Binding-site contacts:
Ligand atom C1 contacts residue LEU196 of chain 1.A at 4.0 Å (hydrophobic).
Ligand atom C6 contacts residue GOL1 of chain 1.D at 3.8 Å.
Ligand atom C3 contacts residue VAL120 of chain 1.A at 3.9 Å (hydrophobic).
Ligand atom O1 contacts residue ZN1 of chain 1.B at 4.1 Å.
Ligand atom F contacts residue GLN91 of chain 1.A at 3.6 Å.
Ligand atom N2 contacts residue THR197 of chain 1.A at 2.8 Å (h-bond).
Ligand atom C2 contacts residue LEU196 of chain 1.A at 3.9 Å (hydrophobic).
Ligand atom O2 contacts residue ZN1 of chain 1.B at 3.0 Å.
Ligand atom C6 contacts residue LEU196 of chain 1.A at 4.1 Å (hydrophobic).
Ligand atom F contacts residue VAL120 of chain 1.A at 3.7 Å.
Ligand atom C5 contacts residue LEU196 of chain 1.A at 3.9 Å (hydrophobic).
Ligand atom C3 contacts residue LEU196 of chain 1.A at 3.9 Å (hydrophobic).
Ligand atom N2 contacts residue HIS93 of chain 1.A at 3.3 Å (h-bond).
Ligand atom O2 contacts residue HIS118 of chain 1.A at 3.5 Å (h-bond).
Ligand atom C3 contacts residue HIS93 of chain 1.A at 4.0 Å.
Ligand atom O1 contacts residue SER195 of chain 1.A at 4.1 Å.
Ligand atom C4 contacts residue HIS93 of chain 1.A at 4.1 Å.
Ligand atom S contacts residue HIS93 of chain 1.A at 3.9 Å.
Ligand atom C4 contacts residue ZN1 of chain 1.B at 4.1 Å.
Ligand atom S contacts residue HIS118 of chain 1.A at 4.0 Å.
Ligand atom C4 contacts residue LEU196 of chain 1.A at 4.0 Å (hydrophobic).
Ligand atom O1 contacts residue THR197 of chain 1.A at 3.0 Å (h-bond).
Ligand atom O2 contacts residue TRP207 of chain 1.A at 4.1 Å.
Ligand atom C2 contacts residue GLN91 of chain 1.A at 4.1 Å.
Ligand atom O2 contacts residue HIS93 of chain 1.A at 3.3 Å.
Ligand atom C2 contacts residue GOL1 of chain 1.D at 4.1 Å.
Ligand atom F contacts residue PHE129 of chain 1.A at 3.3 Å.
Ligand atom S contacts residue ZN1 of chain 1.B at 3.0 Å.
Ligand atom N2 contacts residue ZN1 of chain 1.B at 2.0 Å.
Ligand atom C5 contacts residue THR198 of chain 1.A at 3.4 Å.
Ligand atom S contacts residue THR197 of chain 1.A at 3.9 Å.
Ligand atom C6 contacts residue THR198 of chain 1.A at 3.2 Å.
Ligand atom N2 contacts residue GLU105 of chain 1.A at 4.2 Å.
Ligand atom O2 contacts residue VAL141 of chain 1.A at 3.9 Å.
Ligand atom N2 contacts residue HIS118 of chain 1.A at 3.4 Å (h-bond).
Ligand atom O1 contacts residue LEU196 of chain 1.A at 3.3 Å.
Ligand atom O2 contacts residue VAL120 of chain 1.A at 3.8 Å.
Ligand atom C1 contacts residue GOL1 of chain 1.D at 3.9 Å.
Ligand atom O1 contacts residue TRP207 of chain 1.A at 3.6 Å.
Ligand atom N2 contacts residue HIS95 of chain 1.A at 3.3 Å (h-bond).

Sequence of chain 1.A:
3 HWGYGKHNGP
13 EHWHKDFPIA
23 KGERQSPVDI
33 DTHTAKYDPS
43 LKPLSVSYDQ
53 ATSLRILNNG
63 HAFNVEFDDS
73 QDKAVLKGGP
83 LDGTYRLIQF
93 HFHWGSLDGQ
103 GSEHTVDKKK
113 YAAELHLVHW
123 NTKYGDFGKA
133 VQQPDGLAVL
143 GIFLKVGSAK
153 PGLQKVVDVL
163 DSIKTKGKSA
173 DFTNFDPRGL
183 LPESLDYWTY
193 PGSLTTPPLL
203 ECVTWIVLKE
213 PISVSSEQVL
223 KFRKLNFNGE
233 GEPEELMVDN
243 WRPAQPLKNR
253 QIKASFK

The protein below binds the small molecule below.
Small molecule (SMILES): NS(=O)(=O)c1cccc(F)c1